Binding-site contacts:
Ligand atom C7 contacts residue LEU136 of chain 1.A at 3.8 Å (hydrophobic).
Ligand atom C12 contacts residue ASP147 of chain 1.A at 3.7 Å.
Ligand atom C16 contacts residue LEU14 of chain 1.A at 3.8 Å (hydrophobic).
Ligand atom C1 contacts residue TYR85 of chain 1.A at 3.2 Å (hydrophobic).
Ligand atom C10 contacts residue VAL22 of chain 1.A at 3.6 Å (hydrophobic).
Ligand atom N1 contacts residue LEU136 of chain 1.A at 3.7 Å.
Ligand atom C20 contacts residue GLY89 of chain 1.A at 3.5 Å.
Ligand atom C18 contacts residue LEU136 of chain 1.A at 3.6 Å (hydrophobic).
Ligand atom C18 contacts residue CYS86 of chain 1.A at 3.6 Å (hydrophobic).
Ligand atom C11 contacts residue SER146 of chain 1.A at 3.5 Å.
Ligand atom C21 contacts residue LEU14 of chain 1.A at 3.5 Å (hydrophobic).
Ligand atom C20 contacts residue CYS86 of chain 1.A at 3.3 Å (hydrophobic).
Ligand atom O2 contacts residue TYR85 of chain 1.A at 3.7 Å.
Ligand atom C14 contacts residue TYR19 of chain 1.A at 3.6 Å (hydrophobic).
Ligand atom C21 contacts residue GLN12 of chain 1.A at 3.1 Å.
Ligand atom C2 contacts residue TYR85 of chain 1.A at 3.9 Å (hydrophobic).
Ligand atom C19 contacts residue GLY89 of chain 1.A at 3.7 Å.
Ligand atom C2 contacts residue SER87 of chain 1.A at 3.9 Å.
Ligand atom N4 contacts residue TYR85 of chain 1.A at 3.8 Å.
Ligand atom N2 contacts residue VAL22 of chain 1.A at 3.9 Å.
Ligand atom O3 contacts residue TYR85 of chain 1.A at 3.8 Å.
Ligand atom C20 contacts residue TYR85 of chain 1.A at 3.8 Å (hydrophobic).
Ligand atom O2 contacts residue LEU136 of chain 1.A at 3.5 Å.
Ligand atom C13 contacts residue ASP147 of chain 1.A at 3.4 Å.
Ligand atom O3 contacts residue LEU14 of chain 1.A at 3.5 Å.
Ligand atom C13 contacts residue LYS37 of chain 1.A at 3.4 Å.
Ligand atom C12 contacts residue LYS37 of chain 1.A at 3.9 Å.
Ligand atom C17 contacts residue LEU14 of chain 1.A at 3.9 Å (hydrophobic).
Ligand atom C3 contacts residue GLY89 of chain 1.A at 3.7 Å.
Ligand atom C13 contacts residue TYR19 of chain 1.A at 3.9 Å (hydrophobic).
Ligand atom C19 contacts residue CYS86 of chain 1.A at 3.4 Å (hydrophobic).
Ligand atom C16 contacts residue LEU136 of chain 1.A at 3.8 Å (hydrophobic).
Ligand atom N4 contacts residue CYS86 of chain 1.A at 2.8 Å (h-bond).
Ligand atom C14 contacts residue VAL22 of chain 1.A at 3.6 Å (hydrophobic).
Ligand atom O2 contacts residue CYS86 of chain 1.A at 3.0 Å (h-bond).
Ligand atom N3 contacts residue LYS37 of chain 1.A at 2.8 Å (salt-bridge).
Ligand atom O1 contacts residue TYR85 of chain 1.A at 2.9 Å (h-bond).
Ligand atom C15 contacts residue VAL22 of chain 1.A at 3.5 Å (hydrophobic).
Ligand atom N3 contacts residue ASP147 of chain 1.A at 3.4 Å.
Ligand atom C17 contacts residue LEU136 of chain 1.A at 3.5 Å (hydrophobic).

A small-molecule ligand and the protein it binds are described below.
Small molecule (SMILES): COC(=O)Cc1ccc2c(c1)NC(=O)c1ccc(Nc3ccncc3)cc1N2

Sequence of chain 1.A:
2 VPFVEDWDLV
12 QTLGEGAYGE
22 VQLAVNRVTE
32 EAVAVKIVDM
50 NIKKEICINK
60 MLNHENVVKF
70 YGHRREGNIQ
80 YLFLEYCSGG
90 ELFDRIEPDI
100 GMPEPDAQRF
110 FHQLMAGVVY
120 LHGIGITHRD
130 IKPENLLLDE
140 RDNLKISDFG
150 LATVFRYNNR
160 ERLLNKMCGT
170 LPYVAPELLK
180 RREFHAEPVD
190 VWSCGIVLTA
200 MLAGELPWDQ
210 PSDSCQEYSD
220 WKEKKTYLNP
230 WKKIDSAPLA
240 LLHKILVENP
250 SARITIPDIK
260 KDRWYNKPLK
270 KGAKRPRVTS